This small molecule binds to this protein.
Small molecule (SMILES): CC(=O)N[C@@H]1[C@@H](O)[C@H](O)[C@@H](CO)O[C@H]1O

Binding-site contacts:
Ligand atom C8 contacts residue ARG465 of chain 2.A at 4.1 Å.
Ligand atom O3 contacts residue ARG465 of chain 2.A at 3.5 Å.
Ligand atom N2 contacts residue ASN485 of chain 2.A at 3.0 Å (h-bond).
Ligand atom C3 contacts residue ARG465 of chain 2.A at 4.4 Å.
Ligand atom O3 contacts residue ILE462 of chain 2.A at 4.2 Å.
Ligand atom C7 contacts residue GLU482 of chain 2.A at 4.3 Å.
Ligand atom C1 contacts residue ASN485 of chain 2.A at 3.3 Å.
Ligand atom C2 contacts residue ASN485 of chain 2.A at 2.6 Å.
Ligand atom O7 contacts residue ASN485 of chain 2.A at 3.8 Å.
Ligand atom C7 contacts residue ARG465 of chain 2.A at 3.7 Å.
Ligand atom C5 contacts residue ASN485 of chain 2.A at 3.8 Å.
Ligand atom O6 contacts residue ASN485 of chain 2.A at 3.7 Å.
Ligand atom C3 contacts residue ASN485 of chain 2.A at 3.8 Å.
Ligand atom O3 contacts residue ASN485 of chain 2.A at 4.3 Å.
Ligand atom O5 contacts residue ASN485 of chain 2.A at 3.9 Å.
Ligand atom C7 contacts residue ASN485 of chain 2.A at 3.5 Å.
Ligand atom C4 contacts residue ASN485 of chain 2.A at 3.9 Å.
Ligand atom O7 contacts residue SER466 of chain 2.A at 4.3 Å.
Ligand atom C8 contacts residue GLU482 of chain 2.A at 3.7 Å.
Ligand atom O7 contacts residue ARG465 of chain 2.A at 3.4 Å.
Ligand atom N2 contacts residue ARG465 of chain 2.A at 4.2 Å.
Ligand atom C8 contacts residue LYS469 of chain 2.A at 3.8 Å.
Ligand atom C6 contacts residue ASN485 of chain 2.A at 3.1 Å.

Sequence of chain 2.A:
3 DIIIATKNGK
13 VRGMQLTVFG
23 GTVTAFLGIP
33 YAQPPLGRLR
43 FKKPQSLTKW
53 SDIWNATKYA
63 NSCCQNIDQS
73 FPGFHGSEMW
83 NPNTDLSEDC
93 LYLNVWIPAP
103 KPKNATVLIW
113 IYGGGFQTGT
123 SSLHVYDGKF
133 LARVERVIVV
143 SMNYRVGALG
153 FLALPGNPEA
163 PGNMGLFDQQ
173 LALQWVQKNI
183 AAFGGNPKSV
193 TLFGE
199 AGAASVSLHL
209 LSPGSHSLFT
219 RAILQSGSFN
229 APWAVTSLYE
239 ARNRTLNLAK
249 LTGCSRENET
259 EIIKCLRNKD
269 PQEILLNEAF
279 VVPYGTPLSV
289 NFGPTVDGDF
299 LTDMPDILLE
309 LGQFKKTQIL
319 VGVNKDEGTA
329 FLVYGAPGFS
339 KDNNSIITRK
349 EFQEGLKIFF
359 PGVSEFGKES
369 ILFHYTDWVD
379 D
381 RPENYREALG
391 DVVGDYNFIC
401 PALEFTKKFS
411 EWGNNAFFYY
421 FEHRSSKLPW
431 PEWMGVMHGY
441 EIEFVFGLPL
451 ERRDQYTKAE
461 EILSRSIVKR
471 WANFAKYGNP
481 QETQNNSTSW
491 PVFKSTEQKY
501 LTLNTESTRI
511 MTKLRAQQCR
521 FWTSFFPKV